Binding-site contacts:
Ligand atom CH3 contacts residue CYS145 of chain 1.A at 1.7 Å (hydrophobic).
Ligand atom CB contacts residue HIS41 of chain 1.A at 3.9 Å.
Ligand atom CM contacts residue THR24 of chain 1.A at 3.3 Å.
Ligand atom CB contacts residue THR26 of chain 1.A at 3.9 Å.
Ligand atom CA contacts residue THR24 of chain 1.A at 3.8 Å.
Ligand atom CD2 contacts residue SER46 of chain 1.A at 3.9 Å.
Ligand atom C contacts residue CYS145 of chain 1.A at 2.5 Å (hydrophobic).
Ligand atom N contacts residue CYS145 of chain 1.A at 3.2 Å (h-bond).
Ligand atom CA contacts residue THR26 of chain 1.A at 3.9 Å.
Ligand atom CG contacts residue SER46 of chain 1.A at 3.5 Å.
Ligand atom CG2 contacts residue THR26 of chain 1.A at 3.9 Å.
Ligand atom C contacts residue GLY143 of chain 1.A at 3.9 Å.
Ligand atom O contacts residue CYS145 of chain 1.A at 3.0 Å (h-bond).
Ligand atom CD2 contacts residue CYS44 of chain 1.A at 3.4 Å (hydrophobic).
Ligand atom CE2 contacts residue CYS44 of chain 1.A at 3.4 Å (hydrophobic).
Ligand atom OXT contacts residue THR24 of chain 1.A at 3.2 Å (h-bond).
Ligand atom O contacts residue THR25 of chain 1.A at 3.6 Å.
Ligand atom O contacts residue THR24 of chain 1.A at 3.6 Å (h-bond).
Ligand atom CB contacts residue SER46 of chain 1.A at 3.2 Å.
Ligand atom CD2 contacts residue THR25 of chain 1.A at 3.6 Å.
Ligand atom CD1 contacts residue ASN142 of chain 1.A at 3.7 Å.
Ligand atom N contacts residue HIS41 of chain 1.A at 3.7 Å.
Ligand atom CG1 contacts residue ASN142 of chain 1.A at 3.6 Å.
Ligand atom O contacts residue SER144 of chain 1.A at 3.2 Å (h-bond).
Ligand atom CE2 contacts residue MET49 of chain 1.A at 4.0 Å (hydrophobic).
Ligand atom O contacts residue THR24 of chain 1.A at 3.9 Å.
Ligand atom C contacts residue GLY143 of chain 1.A at 4.0 Å.
Ligand atom CH3 contacts residue HIS164 of chain 1.A at 4.1 Å.
Ligand atom CB contacts residue LEU27 of chain 1.A at 3.9 Å (hydrophobic).
Ligand atom CD1 contacts residue SER46 of chain 1.A at 3.8 Å.
Ligand atom O contacts residue GLY143 of chain 1.A at 3.0 Å (h-bond).
Ligand atom O contacts residue THR26 of chain 1.A at 3.1 Å (h-bond).
Ligand atom N contacts residue THR26 of chain 1.A at 3.2 Å (h-bond).
Ligand atom CG1 contacts residue GLY143 of chain 1.A at 3.5 Å.
Ligand atom CE2 contacts residue THR25 of chain 1.A at 3.8 Å.
Ligand atom CB contacts residue THR26 of chain 1.A at 3.9 Å.
Ligand atom CD2 contacts residue THR45 of chain 1.A at 4.0 Å.
Ligand atom C contacts residue THR24 of chain 1.A at 3.3 Å.
Ligand atom CB contacts residue THR25 of chain 1.A at 3.7 Å.
Ligand atom CZ contacts residue MET49 of chain 1.A at 3.6 Å (hydrophobic).

This protein binds this small molecule.
Small molecule (SMILES): CC[C@H](C)[C@H](NC(=O)[C@H](C)NC(C)=O)C(=O)N[C@@H](Cc1ccccc1)C(=O)OC

Sequence of chain 1.A:
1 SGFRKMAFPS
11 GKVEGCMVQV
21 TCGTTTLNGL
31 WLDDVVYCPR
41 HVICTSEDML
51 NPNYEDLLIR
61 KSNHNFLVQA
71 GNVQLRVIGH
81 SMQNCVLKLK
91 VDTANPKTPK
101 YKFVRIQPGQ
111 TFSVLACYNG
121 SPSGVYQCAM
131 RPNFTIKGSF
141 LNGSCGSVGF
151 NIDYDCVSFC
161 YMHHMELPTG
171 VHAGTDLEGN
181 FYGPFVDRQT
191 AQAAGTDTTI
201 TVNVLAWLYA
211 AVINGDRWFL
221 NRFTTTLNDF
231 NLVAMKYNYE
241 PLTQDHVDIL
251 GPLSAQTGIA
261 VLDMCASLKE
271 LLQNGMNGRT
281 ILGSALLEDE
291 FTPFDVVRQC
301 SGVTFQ